Sequence of chain 1.B:
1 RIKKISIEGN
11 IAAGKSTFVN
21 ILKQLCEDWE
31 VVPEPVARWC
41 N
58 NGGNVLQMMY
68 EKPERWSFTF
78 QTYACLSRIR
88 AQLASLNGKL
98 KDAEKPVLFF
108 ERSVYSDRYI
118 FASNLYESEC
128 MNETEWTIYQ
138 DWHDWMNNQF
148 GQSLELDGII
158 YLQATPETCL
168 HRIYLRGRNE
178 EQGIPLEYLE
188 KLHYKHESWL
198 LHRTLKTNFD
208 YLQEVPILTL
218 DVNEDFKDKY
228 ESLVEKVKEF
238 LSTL

Binding-site contacts:
Ligand atom C1 contacts residue GLU34 of chain 1.B at 3.3 Å.
Ligand atom C21 contacts residue ILE181 of chain 1.B at 3.6 Å (hydrophobic).
Ligand atom C11 contacts residue TYR185 of chain 1.B at 3.3 Å (hydrophobic).
Ligand atom C29 contacts residue B871 of chain 1.H at 3.4 Å.
Ligand atom C16 contacts residue B871 of chain 1.H at 3.7 Å.
Ligand atom C1 contacts residue ASP114 of chain 1.B at 3.2 Å.
Ligand atom C19 contacts residue B871 of chain 1.H at 3.6 Å.
Ligand atom C11 contacts residue ILE11 of chain 1.B at 3.6 Å (hydrophobic).
Ligand atom C21 contacts residue B871 of chain 1.H at 3.6 Å.
Ligand atom C29 contacts residue PRO182 of chain 1.B at 3.6 Å (hydrophobic).
Ligand atom O7 contacts residue PHE77 of chain 1.B at 3.3 Å.
Ligand atom C5 contacts residue ASP114 of chain 1.B at 3.2 Å.
Ligand atom C4 contacts residue GLN78 of chain 1.B at 3.6 Å.
Ligand atom C27 contacts residue B871 of chain 1.H at 3.5 Å.
Ligand atom C27 contacts residue PRO182 of chain 1.B at 3.6 Å (hydrophobic).
Ligand atom C26 contacts residue B871 of chain 1.H at 3.5 Å.
Ligand atom C2 contacts residue GLU34 of chain 1.B at 3.3 Å.
Ligand atom C14 contacts residue MLT1 of chain 1.F at 3.4 Å.
Ligand atom C1 contacts residue PHE118 of chain 1.B at 3.6 Å (hydrophobic).
Ligand atom C19 contacts residue TYR67 of chain 1.B at 3.6 Å (hydrophobic).
Ligand atom C13 contacts residue B871 of chain 1.H at 3.6 Å.
Ligand atom C8 contacts residue MLT1 of chain 1.F at 3.2 Å.
Ligand atom O7 contacts residue B871 of chain 1.H at 3.4 Å.
Ligand atom N18 contacts residue B871 of chain 1.H at 3.7 Å.
Ligand atom C25 contacts residue TYR185 of chain 1.B at 3.6 Å (hydrophobic).
Ligand atom C23 contacts residue B871 of chain 1.H at 3.7 Å.
Ligand atom C8 contacts residue PHE118 of chain 1.B at 3.7 Å (hydrophobic).
Ligand atom C19 contacts residue GLU177 of chain 1.B at 3.6 Å.
Ligand atom C10 contacts residue TYR185 of chain 1.B at 3.2 Å (hydrophobic).
Ligand atom C25 contacts residue B871 of chain 1.H at 3.4 Å.
Ligand atom N20 contacts residue B871 of chain 1.H at 3.7 Å.
Ligand atom C17 contacts residue B871 of chain 1.H at 3.4 Å.
Ligand atom C17 contacts residue ILE181 of chain 1.B at 3.5 Å (hydrophobic).
Ligand atom C28 contacts residue B871 of chain 1.H at 3.4 Å.
Ligand atom C24 contacts residue B871 of chain 1.H at 3.4 Å.
Ligand atom C15 contacts residue B871 of chain 1.H at 3.7 Å.
Ligand atom N9 contacts residue MLT1 of chain 1.F at 3.7 Å.
Ligand atom C29 contacts residue TYR185 of chain 1.B at 3.5 Å (hydrophobic).
Ligand atom N12 contacts residue B871 of chain 1.H at 3.7 Å.
Ligand atom C28 contacts residue PRO182 of chain 1.B at 3.4 Å (hydrophobic).

This small molecule binds to this protein.
Small molecule (SMILES): O=C(CN1CCN(c2cc(-c3cc4ccccc4s3)ncn2)CC1)N1CCCC1